Binding-site contacts:
Ligand atom C8 contacts residue ASN343 of chain 1.A at 3.5 Å.
Ligand atom C7 contacts residue ASN343 of chain 1.A at 3.1 Å.
Ligand atom C2 contacts residue ASN343 of chain 1.A at 2.6 Å.
Ligand atom O7 contacts residue ASN343 of chain 1.A at 3.8 Å.
Ligand atom O5 contacts residue ASN343 of chain 1.A at 2.3 Å (h-bond).
Ligand atom C5 contacts residue ASN343 of chain 1.A at 3.6 Å.
Ligand atom C8 contacts residue PHE338 of chain 1.A at 3.7 Å (hydrophobic).
Ligand atom N2 contacts residue ASN343 of chain 1.A at 2.6 Å (h-bond).
Ligand atom C4 contacts residue ASN343 of chain 1.A at 4.2 Å.
Ligand atom C8 contacts residue GLY339 of chain 1.A at 4.1 Å.
Ligand atom O7 contacts residue LEU368 of chain 1.A at 4.5 Å.
Ligand atom C3 contacts residue ASN343 of chain 1.A at 3.9 Å.
Ligand atom C1 contacts residue ASN343 of chain 1.A at 1.4 Å.
Ligand atom O7 contacts residue PHE342 of chain 1.A at 4.3 Å.

Sequence of chain 1.A:
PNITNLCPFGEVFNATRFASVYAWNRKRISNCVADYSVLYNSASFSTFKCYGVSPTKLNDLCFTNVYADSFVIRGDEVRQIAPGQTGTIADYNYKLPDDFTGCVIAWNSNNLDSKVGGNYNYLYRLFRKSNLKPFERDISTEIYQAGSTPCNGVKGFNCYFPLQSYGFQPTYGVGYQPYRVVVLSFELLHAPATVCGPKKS

This small molecule binds to this protein.
Small molecule (SMILES): CC(=O)N[C@@H]1[C@@H](O)[C@H](O)[C@@H](CO)O[C@H]1O